Sequence of chain 1.H:
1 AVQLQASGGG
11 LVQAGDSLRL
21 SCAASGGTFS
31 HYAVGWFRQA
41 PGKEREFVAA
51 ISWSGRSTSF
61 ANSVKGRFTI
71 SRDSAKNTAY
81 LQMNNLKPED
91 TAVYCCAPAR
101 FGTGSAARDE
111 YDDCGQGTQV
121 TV

The small molecule below binds the protein below.
Small molecule (SMILES): CC(=O)N[C@@H]1[C@@H](O)[C@H](O)[C@@H](CO)O[C@H]1O

Binding-site contacts:
Ligand atom O6 contacts residue ASN23 of chain 1.C at 4.5 Å.
Ligand atom O5 contacts residue SER25 of chain 1.C at 3.4 Å.
Ligand atom C1 contacts residue SER25 of chain 1.C at 3.6 Å.
Ligand atom C4 contacts residue ASN23 of chain 1.C at 4.2 Å.
Ligand atom C3 contacts residue ASN23 of chain 1.C at 3.8 Å.
Ligand atom C6 contacts residue SER25 of chain 1.C at 4.3 Å.
Ligand atom O7 contacts residue ASN23 of chain 1.C at 3.9 Å.
Ligand atom C5 contacts residue ASN23 of chain 1.C at 3.6 Å.
Ligand atom O5 contacts residue GLN26 of chain 1.C at 3.4 Å (h-bond).
Ligand atom N2 contacts residue ASN23 of chain 1.C at 2.8 Å (h-bond).
Ligand atom C1 contacts residue GLN26 of chain 1.C at 3.6 Å.
Ligand atom C5 contacts residue SER25 of chain 1.C at 4.0 Å.
Ligand atom O5 contacts residue ASN23 of chain 1.C at 2.3 Å (h-bond).
Ligand atom C8 contacts residue ASN23 of chain 1.C at 3.8 Å.
Ligand atom C2 contacts residue GLN26 of chain 1.C at 4.2 Å.
Ligand atom N2 contacts residue ARG56 of chain 1.H at 4.0 Å.
Ligand atom O6 contacts residue SER25 of chain 1.C at 3.9 Å.
Ligand atom C8 contacts residue ARG56 of chain 1.H at 3.4 Å.
Ligand atom C2 contacts residue ASN23 of chain 1.C at 2.5 Å.
Ligand atom C1 contacts residue ASN23 of chain 1.C at 1.4 Å.
Ligand atom C7 contacts residue ARG56 of chain 1.H at 4.1 Å.
Ligand atom C7 contacts residue ASN23 of chain 1.C at 3.5 Å.
Ligand atom O6 contacts residue GLN26 of chain 1.C at 4.2 Å.

Sequence of chain 1.C:
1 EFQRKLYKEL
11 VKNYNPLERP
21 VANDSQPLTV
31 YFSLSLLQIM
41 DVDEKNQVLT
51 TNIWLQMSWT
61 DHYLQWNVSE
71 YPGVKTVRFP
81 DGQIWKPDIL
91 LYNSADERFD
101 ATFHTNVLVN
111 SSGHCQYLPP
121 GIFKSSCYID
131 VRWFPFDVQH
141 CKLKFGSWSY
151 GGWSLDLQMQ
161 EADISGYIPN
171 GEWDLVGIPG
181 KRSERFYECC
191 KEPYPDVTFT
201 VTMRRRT